Sequence of chain 41.A:
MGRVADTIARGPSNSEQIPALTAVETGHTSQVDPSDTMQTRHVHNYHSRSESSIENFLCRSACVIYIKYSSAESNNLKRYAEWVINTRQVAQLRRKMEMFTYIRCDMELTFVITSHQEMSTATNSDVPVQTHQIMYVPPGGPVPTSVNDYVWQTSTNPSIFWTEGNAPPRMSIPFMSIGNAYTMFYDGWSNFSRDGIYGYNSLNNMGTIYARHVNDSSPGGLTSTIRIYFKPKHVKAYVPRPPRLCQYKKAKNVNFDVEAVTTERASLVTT

Sequence of chain 35.C:
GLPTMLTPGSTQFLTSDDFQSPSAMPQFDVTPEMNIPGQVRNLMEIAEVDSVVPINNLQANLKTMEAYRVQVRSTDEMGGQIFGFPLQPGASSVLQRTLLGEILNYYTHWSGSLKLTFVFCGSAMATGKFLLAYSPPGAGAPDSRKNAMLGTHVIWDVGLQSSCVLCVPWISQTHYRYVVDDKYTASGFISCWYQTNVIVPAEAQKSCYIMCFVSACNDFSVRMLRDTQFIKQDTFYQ

This small molecule binds to this protein.
Small molecule (SMILES): CCCOc1ccc2cc(S(=O)(=O)Nc3ccc(C(=O)O)cc3)ccc2c1

Sequence of chain 35.A:
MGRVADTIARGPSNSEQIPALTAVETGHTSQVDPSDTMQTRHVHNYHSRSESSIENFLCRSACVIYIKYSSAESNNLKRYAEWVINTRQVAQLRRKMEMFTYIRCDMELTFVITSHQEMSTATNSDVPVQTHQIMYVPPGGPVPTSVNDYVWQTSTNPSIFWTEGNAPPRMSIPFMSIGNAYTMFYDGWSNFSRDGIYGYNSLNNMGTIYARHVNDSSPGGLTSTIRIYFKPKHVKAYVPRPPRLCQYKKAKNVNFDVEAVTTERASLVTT

Binding-site contacts:
Ligand atom C8 contacts residue ASN148 of chain 41.A at 3.3 Å.
Ligand atom O5 contacts residue ARG227 of chain 35.A at 3.5 Å (salt-bridge).
Ligand atom C5 contacts residue GLN153 of chain 41.A at 3.2 Å.
Ligand atom C3 contacts residue ASP149 of chain 41.A at 3.5 Å.
Ligand atom C20 contacts residue ARG227 of chain 35.A at 3.6 Å.
Ligand atom C1 contacts residue GLN153 of chain 41.A at 3.4 Å.
Ligand atom O1 contacts residue TYR150 of chain 41.A at 3.0 Å (h-bond).
Ligand atom O2 contacts residue PHE236 of chain 35.C at 3.4 Å (h-bond).
Ligand atom C6 contacts residue PHE236 of chain 35.C at 3.5 Å (hydrophobic).
Ligand atom C14 contacts residue TYR66 of chain 35.A at 3.4 Å (hydrophobic).
Ligand atom O1 contacts residue GLN233 of chain 35.C at 3.5 Å (h-bond).
Ligand atom O2 contacts residue THR235 of chain 35.C at 3.0 Å.
Ligand atom O2 contacts residue ASP234 of chain 35.C at 3.7 Å.
Ligand atom C9 contacts residue ASP234 of chain 35.C at 3.6 Å.
Ligand atom C4 contacts residue ASN148 of chain 41.A at 3.3 Å.
Ligand atom C20 contacts residue ARG212 of chain 41.A at 3.4 Å.
Ligand atom O5 contacts residue TRP152 of chain 41.A at 3.5 Å (h-bond).
Ligand atom C6 contacts residue GLN153 of chain 41.A at 3.2 Å.
Ligand atom C3 contacts residue ASN148 of chain 41.A at 3.5 Å.
Ligand atom C2 contacts residue TYR66 of chain 35.A at 3.8 Å (hydrophobic).
Ligand atom O1 contacts residue ASP149 of chain 41.A at 3.6 Å.
Ligand atom O5 contacts residue ARG212 of chain 41.A at 3.3 Å (salt-bridge).
Ligand atom N1 contacts residue GLN233 of chain 35.C at 3.3 Å (h-bond).
Ligand atom O5 contacts residue TYR229 of chain 35.A at 3.8 Å.
Ligand atom C8 contacts residue ASP234 of chain 35.C at 3.3 Å.
Ligand atom O4 contacts residue ARG212 of chain 41.A at 2.8 Å (salt-bridge).
Ligand atom C10 contacts residue ASN148 of chain 41.A at 3.7 Å.
Ligand atom S1 contacts residue GLN233 of chain 35.C at 3.7 Å.
Ligand atom C9 contacts residue ASN148 of chain 41.A at 3.7 Å.
Ligand atom C4 contacts residue ASP149 of chain 41.A at 3.5 Å.
Ligand atom C15 contacts residue TYR66 of chain 35.A at 3.4 Å (hydrophobic).
Ligand atom O2 contacts residue GLN233 of chain 35.C at 3.0 Å.
Ligand atom O4 contacts residue ARG227 of chain 35.A at 3.3 Å (salt-bridge).
Ligand atom C16 contacts residue PHE236 of chain 35.C at 3.7 Å (hydrophobic).
Ligand atom C7 contacts residue THR235 of chain 35.C at 3.8 Å.
Ligand atom C16 contacts residue THR235 of chain 35.C at 3.8 Å.
Ligand atom N1 contacts residue GLN153 of chain 41.A at 2.7 Å (h-bond).
Ligand atom C13 contacts residue TYR66 of chain 35.A at 3.4 Å (hydrophobic).
Ligand atom N1 contacts residue PHE236 of chain 35.C at 3.6 Å.
Ligand atom C10 contacts residue ASP234 of chain 35.C at 3.8 Å.